A protein and the small-molecule ligand that binds it are described below.
Small molecule (SMILES): CC(=O)N[C@H]1[C@H](O[C@H]2[C@H](O)[C@@H](NC(C)=O)CO[C@@H]2CO)O[C@H](CO)[C@@H](O)[C@@H]1O

Binding-site contacts:
Ligand atom C7 contacts residue ASN100 of chain 1.D at 3.2 Å.
Ligand atom N2 contacts residue ASN100 of chain 1.D at 2.8 Å (h-bond).
Ligand atom C8 contacts residue ASN100 of chain 1.D at 4.3 Å.
Ligand atom C3 contacts residue ASN100 of chain 1.D at 3.7 Å.
Ligand atom C1 contacts residue ASN166 of chain 1.D at 4.4 Å.
Ligand atom C1 contacts residue ASN100 of chain 1.D at 1.5 Å.
Ligand atom O7 contacts residue ASN100 of chain 1.D at 3.3 Å (h-bond).
Ligand atom C5 contacts residue ASN100 of chain 1.D at 3.7 Å.
Ligand atom C4 contacts residue ASN100 of chain 1.D at 4.2 Å.
Ligand atom C2 contacts residue ASN100 of chain 1.D at 2.4 Å.
Ligand atom O5 contacts residue ASN100 of chain 1.D at 2.4 Å (h-bond).

Sequence of chain 1.D:
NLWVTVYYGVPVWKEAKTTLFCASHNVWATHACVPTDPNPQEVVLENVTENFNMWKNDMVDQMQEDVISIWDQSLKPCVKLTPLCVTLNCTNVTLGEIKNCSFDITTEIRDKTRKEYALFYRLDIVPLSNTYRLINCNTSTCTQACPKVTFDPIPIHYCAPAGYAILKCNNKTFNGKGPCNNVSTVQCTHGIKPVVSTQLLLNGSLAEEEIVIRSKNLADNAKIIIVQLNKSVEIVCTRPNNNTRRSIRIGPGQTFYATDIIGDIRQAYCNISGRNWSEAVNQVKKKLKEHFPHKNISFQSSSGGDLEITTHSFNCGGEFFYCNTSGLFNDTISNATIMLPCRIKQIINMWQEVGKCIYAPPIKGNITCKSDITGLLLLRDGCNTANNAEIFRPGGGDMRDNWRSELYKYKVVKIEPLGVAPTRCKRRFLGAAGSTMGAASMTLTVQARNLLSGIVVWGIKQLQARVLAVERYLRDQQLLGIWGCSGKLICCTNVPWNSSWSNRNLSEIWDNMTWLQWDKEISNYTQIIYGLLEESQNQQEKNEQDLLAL